Binding-site contacts:
Ligand atom C6A contacts residue PRO419 of chain 1.A at 3.8 Å (hydrophobic).
Ligand atom C4A contacts residue ARG415 of chain 1.A at 4.1 Å.
Ligand atom C2A contacts residue ARG415 of chain 1.A at 4.4 Å.
Ligand atom C5A contacts residue TRP267 of chain 1.A at 4.5 Å (hydrophobic).

A small-molecule ligand and the protein it binds are described below.
Small molecule (SMILES): CCCCCCCC(=O)OC[C@H](COP(=O)(O)O[C@@H]1[C@H](O)[C@H](O)[C@@H](OP(=O)(O)O)[C@H](OP(=O)(O)O)[C@H]1O)OC(=O)CCCCCCC

Sequence of chain 1.A:
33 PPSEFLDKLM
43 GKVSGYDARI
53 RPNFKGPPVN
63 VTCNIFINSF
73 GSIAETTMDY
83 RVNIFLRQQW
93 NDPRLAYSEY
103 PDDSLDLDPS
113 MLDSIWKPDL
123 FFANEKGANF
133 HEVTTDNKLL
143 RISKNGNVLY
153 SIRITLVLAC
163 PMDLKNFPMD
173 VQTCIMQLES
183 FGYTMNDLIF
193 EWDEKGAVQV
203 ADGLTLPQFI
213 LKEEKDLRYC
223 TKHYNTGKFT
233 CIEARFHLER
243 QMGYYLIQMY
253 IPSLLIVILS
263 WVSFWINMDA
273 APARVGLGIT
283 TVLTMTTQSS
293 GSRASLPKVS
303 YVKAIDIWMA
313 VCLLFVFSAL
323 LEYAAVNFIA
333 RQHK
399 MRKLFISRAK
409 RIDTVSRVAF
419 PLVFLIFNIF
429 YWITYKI